Binding-site contacts:
Ligand atom CM2 contacts residue ILE122 of chain 20.A at 3.8 Å (hydrophobic).
Ligand atom CM6 contacts residue LEU184 of chain 20.A at 3.7 Å (hydrophobic).
Ligand atom O1B contacts residue ILE98 of chain 20.A at 3.2 Å.
Ligand atom N2 contacts residue MET214 of chain 20.A at 3.8 Å.
Ligand atom C3 contacts residue LEU100 of chain 20.A at 3.8 Å (hydrophobic).
Ligand atom CM3 contacts residue TYR190 of chain 20.A at 3.6 Å (hydrophobic).
Ligand atom C5B contacts residue TYR144 of chain 20.A at 3.8 Å (hydrophobic).
Ligand atom N4A contacts residue PHE179 of chain 20.A at 3.5 Å.
Ligand atom N1A contacts residue MET124 of chain 20.A at 3.6 Å.
Ligand atom C1C contacts residue MET214 of chain 20.A at 3.2 Å (hydrophobic).
Ligand atom N3A contacts residue PHE179 of chain 20.A at 3.7 Å.
Ligand atom C4 contacts residue TYR190 of chain 20.A at 3.7 Å (hydrophobic).
Ligand atom O1 contacts residue MET214 of chain 20.A at 3.2 Å.
Ligand atom CM4 contacts residue TYR144 of chain 20.A at 3.8 Å (hydrophobic).
Ligand atom N1A contacts residue LEU217 of chain 20.A at 3.3 Å.
Ligand atom C5B contacts residue LEU181 of chain 20.A at 3.6 Å (hydrophobic).
Ligand atom C1B contacts residue ILE98 of chain 20.A at 3.7 Å (hydrophobic).
Ligand atom CM4 contacts residue VAL168 of chain 20.A at 3.9 Å (hydrophobic).
Ligand atom C2A contacts residue PHE179 of chain 20.A at 3.5 Å (hydrophobic).
Ligand atom N4A contacts residue TYR144 of chain 20.A at 3.7 Å.
Ligand atom N3A contacts residue TYR144 of chain 20.A at 3.2 Å.
Ligand atom N1A contacts residue PHE179 of chain 20.A at 3.3 Å.
Ligand atom C2A contacts residue LEU217 of chain 20.A at 4.0 Å (hydrophobic).
Ligand atom C2B contacts residue ILE122 of chain 20.A at 4.0 Å (hydrophobic).
Ligand atom C4 contacts residue MET214 of chain 20.A at 3.7 Å (hydrophobic).
Ligand atom C5 contacts residue MET214 of chain 20.A at 3.4 Å (hydrophobic).
Ligand atom C1B contacts residue LEU181 of chain 20.A at 4.0 Å (hydrophobic).
Ligand atom CM2 contacts residue ILE77 of chain 20.A at 3.8 Å (hydrophobic).
Ligand atom CM6 contacts residue LEU181 of chain 20.A at 3.8 Å (hydrophobic).
Ligand atom N5A contacts residue MET124 of chain 20.A at 3.9 Å.
Ligand atom C4 contacts residue LEU100 of chain 20.A at 3.9 Å (hydrophobic).
Ligand atom N2 contacts residue LEU100 of chain 20.A at 3.8 Å.
Ligand atom N5A contacts residue LEU217 of chain 20.A at 3.6 Å.
Ligand atom CM6 contacts residue TYR144 of chain 20.A at 3.7 Å (hydrophobic).
Ligand atom C6B contacts residue ILE98 of chain 20.A at 3.8 Å (hydrophobic).
Ligand atom N5A contacts residue PHE179 of chain 20.A at 3.3 Å.
Ligand atom CM4 contacts residue ALA166 of chain 20.A at 3.1 Å (hydrophobic).
Ligand atom C6B contacts residue LEU181 of chain 20.A at 3.5 Å (hydrophobic).
Ligand atom O1 contacts residue LEU100 of chain 20.A at 3.7 Å.
Ligand atom CM4 contacts residue TYR142 of chain 20.A at 3.7 Å (hydrophobic).

Sequence of chain 20.A:
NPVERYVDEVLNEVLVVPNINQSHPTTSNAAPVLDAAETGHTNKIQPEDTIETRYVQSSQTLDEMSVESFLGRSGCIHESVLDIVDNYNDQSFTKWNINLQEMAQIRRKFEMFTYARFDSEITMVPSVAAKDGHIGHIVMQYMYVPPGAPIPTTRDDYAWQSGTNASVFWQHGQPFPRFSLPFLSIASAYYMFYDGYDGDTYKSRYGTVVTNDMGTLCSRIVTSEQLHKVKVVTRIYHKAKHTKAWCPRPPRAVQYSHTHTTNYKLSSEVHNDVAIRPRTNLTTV

The protein below binds the small molecule below.
Small molecule (SMILES): Cc1cc(CCCOc2c(C)cc(-c3nnn(C)n3)cc2C)on1